The protein below binds the small molecule below.
Small molecule (SMILES): CC(=O)N[C@@H]1[C@@H](O)[C@H](O)[C@@H](CO)O[C@H]1O

Sequence of chain 1.F:
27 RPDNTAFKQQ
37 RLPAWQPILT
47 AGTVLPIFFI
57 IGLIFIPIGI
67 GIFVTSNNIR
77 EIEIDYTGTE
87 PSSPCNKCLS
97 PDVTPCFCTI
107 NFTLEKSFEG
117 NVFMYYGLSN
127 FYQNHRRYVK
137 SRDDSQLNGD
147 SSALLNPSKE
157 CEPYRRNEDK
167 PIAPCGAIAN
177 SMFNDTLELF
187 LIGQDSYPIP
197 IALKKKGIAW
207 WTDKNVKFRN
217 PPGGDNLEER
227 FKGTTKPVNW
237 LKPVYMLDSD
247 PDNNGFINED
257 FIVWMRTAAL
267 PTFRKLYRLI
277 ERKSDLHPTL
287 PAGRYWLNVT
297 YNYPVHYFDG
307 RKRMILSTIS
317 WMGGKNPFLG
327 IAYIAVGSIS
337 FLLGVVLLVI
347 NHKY

Binding-site contacts:
Ligand atom O5 contacts residue ASN235 of chain 1.F at 2.8 Å (h-bond).
Ligand atom C6 contacts residue NAG1 of chain 1.CA at 3.6 Å.
Ligand atom O7 contacts residue LEU237 of chain 1.F at 3.7 Å.
Ligand atom N2 contacts residue ASN235 of chain 1.F at 4.5 Å.
Ligand atom C1 contacts residue ASN298 of chain 1.F at 4.2 Å.
Ligand atom N2 contacts residue ASN298 of chain 1.F at 3.7 Å.
Ligand atom O7 contacts residue ASN180 of chain 1.F at 3.8 Å.
Ligand atom O6 contacts residue NAG1 of chain 1.CA at 2.7 Å (h-bond).
Ligand atom C2 contacts residue ASN235 of chain 1.F at 3.5 Å.
Ligand atom C5 contacts residue ASN235 of chain 1.F at 3.9 Å.
Ligand atom C1 contacts residue ASN235 of chain 1.F at 3.2 Å.
Ligand atom C3 contacts residue ASN298 of chain 1.F at 4.5 Å.
Ligand atom C3 contacts residue ASN235 of chain 1.F at 4.4 Å.
Ligand atom C7 contacts residue ASN180 of chain 1.F at 3.9 Å.
Ligand atom C1 contacts residue ASN180 of chain 1.F at 3.8 Å.
Ligand atom C8 contacts residue ASN235 of chain 1.F at 3.3 Å.
Ligand atom C8 contacts residue LEU237 of chain 1.F at 3.7 Å (hydrophobic).
Ligand atom N2 contacts residue ASN180 of chain 1.F at 3.8 Å.
Ligand atom C4 contacts residue ASN235 of chain 1.F at 4.1 Å.
Ligand atom O4 contacts residue NAG1 of chain 1.CA at 3.2 Å.
Ligand atom C7 contacts residue LEU237 of chain 1.F at 4.0 Å (hydrophobic).
Ligand atom C6 contacts residue ASN235 of chain 1.F at 4.2 Å.
Ligand atom C2 contacts residue ASN298 of chain 1.F at 4.3 Å.
Ligand atom C4 contacts residue NAG1 of chain 1.CA at 3.8 Å.